A small-molecule ligand and the protein it binds are described below.
Small molecule (SMILES): CC[C@H](C)[C@H](NC(=O)[C@H](CO)NC(=O)[C@H](CCCN=C(N)N)NC(=O)[C@@H](NC(=O)[C@@H]1CCCN1C(=O)[C@@H]1CCCN1C(=O)[C@H](C)N)C(C)C)C(=O)N[C@H](C=O)Cc1ccc(O)cc1

Sequence of chain 3.W:
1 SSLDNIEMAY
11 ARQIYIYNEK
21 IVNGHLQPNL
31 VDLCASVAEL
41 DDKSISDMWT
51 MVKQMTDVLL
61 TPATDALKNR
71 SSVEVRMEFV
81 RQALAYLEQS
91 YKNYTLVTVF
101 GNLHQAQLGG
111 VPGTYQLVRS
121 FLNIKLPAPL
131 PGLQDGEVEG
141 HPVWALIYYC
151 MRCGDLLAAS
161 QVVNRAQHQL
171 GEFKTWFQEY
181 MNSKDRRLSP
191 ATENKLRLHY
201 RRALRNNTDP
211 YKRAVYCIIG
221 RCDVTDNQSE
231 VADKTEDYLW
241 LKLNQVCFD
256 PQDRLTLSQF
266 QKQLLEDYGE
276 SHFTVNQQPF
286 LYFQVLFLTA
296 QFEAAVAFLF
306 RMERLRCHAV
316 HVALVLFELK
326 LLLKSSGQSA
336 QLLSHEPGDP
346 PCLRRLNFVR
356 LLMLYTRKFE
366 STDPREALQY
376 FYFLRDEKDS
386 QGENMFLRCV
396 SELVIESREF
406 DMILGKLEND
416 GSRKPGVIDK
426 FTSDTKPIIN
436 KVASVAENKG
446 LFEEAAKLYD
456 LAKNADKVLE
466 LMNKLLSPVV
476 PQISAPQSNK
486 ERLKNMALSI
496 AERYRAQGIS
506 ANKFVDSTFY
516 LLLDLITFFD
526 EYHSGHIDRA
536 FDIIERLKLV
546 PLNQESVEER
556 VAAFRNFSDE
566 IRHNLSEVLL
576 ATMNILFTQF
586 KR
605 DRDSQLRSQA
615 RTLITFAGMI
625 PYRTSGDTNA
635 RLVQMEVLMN

Binding-site contacts:
Ligand atom CD contacts residue HIS277 of chain 3.W at 3.9 Å.
Ligand atom CB contacts residue ASP233 of chain 3.W at 3.0 Å.
Ligand atom C contacts residue ASN281 of chain 3.W at 3.8 Å.
Ligand atom CA contacts residue ASN227 of chain 3.W at 3.7 Å.
Ligand atom CG2 contacts residue ASN281 of chain 3.W at 3.6 Å.
Ligand atom CG contacts residue LYS234 of chain 3.W at 3.3 Å.
Ligand atom CG1 contacts residue TYR94 of chain 3.W at 3.8 Å (hydrophobic).
Ligand atom CG2 contacts residue PHE278 of chain 3.W at 3.7 Å (hydrophobic).
Ligand atom CB contacts residue HIS277 of chain 3.W at 3.7 Å.
Ligand atom CG contacts residue TYR273 of chain 3.W at 3.6 Å (hydrophobic).
Ligand atom CG contacts residue ASP233 of chain 3.W at 3.0 Å.
Ligand atom CB contacts residue TYR238 of chain 3.W at 3.6 Å (hydrophobic).
Ligand atom CG2 contacts residue GLU236 of chain 3.W at 3.3 Å.
Ligand atom O contacts residue LYS234 of chain 3.W at 3.6 Å.
Ligand atom CB contacts residue LEU286 of chain 3.W at 3.9 Å (hydrophobic).
Ligand atom C contacts residue ASN227 of chain 3.W at 3.5 Å.
Ligand atom O contacts residue TYR94 of chain 3.W at 2.9 Å.
Ligand atom O contacts residue LEU286 of chain 3.W at 3.2 Å.
Ligand atom CD1 contacts residue TYR91 of chain 3.W at 3.9 Å (hydrophobic).
Ligand atom C contacts residue THR235 of chain 3.W at 3.6 Å.
Ligand atom C contacts residue TYR94 of chain 3.W at 4.0 Å (hydrophobic).
Ligand atom C contacts residue THR235 of chain 3.W at 3.6 Å.
Ligand atom N contacts residue THR235 of chain 3.W at 3.9 Å.
Ligand atom N contacts residue TYR273 of chain 3.W at 3.9 Å.
Ligand atom O contacts residue THR235 of chain 3.W at 3.0 Å (h-bond).
Ligand atom O contacts residue ASN281 of chain 3.W at 2.6 Å (h-bond).
Ligand atom O contacts residue ASN227 of chain 3.W at 3.6 Å.
Ligand atom CG contacts residue HIS277 of chain 3.W at 3.8 Å.
Ligand atom C contacts residue LEU286 of chain 3.W at 3.8 Å (hydrophobic).
Ligand atom CD1 contacts residue TYR94 of chain 3.W at 3.5 Å (hydrophobic).
Ligand atom CG2 contacts residue HIS277 of chain 3.W at 3.3 Å.
Ligand atom N contacts residue ASN227 of chain 3.W at 3.0 Å (h-bond).
Ligand atom C contacts residue THR235 of chain 3.W at 3.6 Å.
Ligand atom N contacts residue THR235 of chain 3.W at 3.5 Å (h-bond).
Ligand atom CD contacts residue TYR273 of chain 3.W at 3.3 Å (hydrophobic).
Ligand atom O contacts residue THR235 of chain 3.W at 3.1 Å (h-bond).
Ligand atom O contacts residue HIS277 of chain 3.W at 3.4 Å.
Ligand atom CG1 contacts residue VAL280 of chain 3.W at 4.0 Å (hydrophobic).
Ligand atom CG2 contacts residue LEU286 of chain 3.W at 3.7 Å (hydrophobic).
Ligand atom CA contacts residue THR235 of chain 3.W at 3.6 Å.